Sequence of chain 1.A:
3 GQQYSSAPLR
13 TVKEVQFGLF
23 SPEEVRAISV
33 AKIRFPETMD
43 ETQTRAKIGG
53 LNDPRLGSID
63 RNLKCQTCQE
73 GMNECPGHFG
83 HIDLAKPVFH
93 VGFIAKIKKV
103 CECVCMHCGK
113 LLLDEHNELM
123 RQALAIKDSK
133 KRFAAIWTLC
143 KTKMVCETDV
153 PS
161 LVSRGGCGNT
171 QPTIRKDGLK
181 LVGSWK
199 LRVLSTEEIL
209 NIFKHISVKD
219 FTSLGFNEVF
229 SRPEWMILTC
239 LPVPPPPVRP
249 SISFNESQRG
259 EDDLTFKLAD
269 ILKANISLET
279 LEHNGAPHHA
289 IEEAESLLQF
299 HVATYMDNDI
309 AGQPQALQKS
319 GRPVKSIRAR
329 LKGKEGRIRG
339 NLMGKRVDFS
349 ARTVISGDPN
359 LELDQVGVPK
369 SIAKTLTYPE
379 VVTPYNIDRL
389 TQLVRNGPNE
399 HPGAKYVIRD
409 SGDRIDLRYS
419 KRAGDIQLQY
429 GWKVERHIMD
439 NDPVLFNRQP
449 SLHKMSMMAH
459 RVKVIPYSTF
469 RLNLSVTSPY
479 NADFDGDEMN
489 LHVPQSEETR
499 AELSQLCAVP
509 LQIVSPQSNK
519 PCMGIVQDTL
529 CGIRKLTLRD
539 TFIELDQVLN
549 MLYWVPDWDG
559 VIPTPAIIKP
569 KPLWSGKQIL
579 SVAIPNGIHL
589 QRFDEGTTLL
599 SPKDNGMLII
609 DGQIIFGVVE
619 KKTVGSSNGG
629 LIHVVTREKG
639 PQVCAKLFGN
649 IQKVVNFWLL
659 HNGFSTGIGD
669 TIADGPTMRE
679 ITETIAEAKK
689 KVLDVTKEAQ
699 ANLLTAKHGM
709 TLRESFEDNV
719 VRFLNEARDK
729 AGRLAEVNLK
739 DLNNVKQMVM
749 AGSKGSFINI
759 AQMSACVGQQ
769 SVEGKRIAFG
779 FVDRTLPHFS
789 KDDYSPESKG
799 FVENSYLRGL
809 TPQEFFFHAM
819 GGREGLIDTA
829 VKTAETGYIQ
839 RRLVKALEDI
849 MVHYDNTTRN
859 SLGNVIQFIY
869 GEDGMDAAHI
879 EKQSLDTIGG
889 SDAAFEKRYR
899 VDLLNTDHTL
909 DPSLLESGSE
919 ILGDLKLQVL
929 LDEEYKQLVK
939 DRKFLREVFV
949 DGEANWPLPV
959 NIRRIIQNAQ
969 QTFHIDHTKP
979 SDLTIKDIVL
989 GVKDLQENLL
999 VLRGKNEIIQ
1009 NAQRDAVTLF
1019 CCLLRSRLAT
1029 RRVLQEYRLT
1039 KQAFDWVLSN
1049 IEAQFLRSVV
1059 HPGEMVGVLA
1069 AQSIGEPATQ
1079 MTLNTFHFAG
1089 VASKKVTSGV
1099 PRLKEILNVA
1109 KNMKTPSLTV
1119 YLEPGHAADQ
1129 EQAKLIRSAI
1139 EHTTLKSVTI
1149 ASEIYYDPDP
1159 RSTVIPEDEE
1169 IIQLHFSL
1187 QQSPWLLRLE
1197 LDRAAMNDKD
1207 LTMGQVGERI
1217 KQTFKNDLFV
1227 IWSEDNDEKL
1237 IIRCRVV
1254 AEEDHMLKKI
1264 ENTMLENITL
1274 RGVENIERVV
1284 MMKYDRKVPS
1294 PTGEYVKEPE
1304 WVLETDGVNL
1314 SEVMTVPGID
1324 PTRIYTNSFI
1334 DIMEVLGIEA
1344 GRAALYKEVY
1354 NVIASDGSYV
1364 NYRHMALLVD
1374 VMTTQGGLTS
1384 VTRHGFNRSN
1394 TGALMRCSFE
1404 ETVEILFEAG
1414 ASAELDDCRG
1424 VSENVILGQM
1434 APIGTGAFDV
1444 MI

Binding-site contacts:
Ligand atom OP2 contacts residue LYS332 of chain 1.A at 3.0 Å (salt-bridge).
Ligand atom C4 contacts residue G2 of chain 1.K at 3.5 Å.
Ligand atom N3 contacts residue G5 of chain 1.K at 3.2 Å (h-bond).
Ligand atom OP1 contacts residue ARG337 of chain 1.A at 2.7 Å (salt-bridge).
Ligand atom N2 contacts residue A3 of chain 1.K at 3.5 Å.
Ligand atom C4 contacts residue A1 of chain 1.K at 3.4 Å.
Ligand atom O4' contacts residue ALA832 of chain 1.A at 3.4 Å (h-bond).
Ligand atom OP1 contacts residue ARG1122 of chain 1.B at 2.7 Å (salt-bridge).
Ligand atom N1 contacts residue A3 of chain 1.K at 2.8 Å (h-bond).
Ligand atom C6 contacts residue A3 of chain 1.K at 3.5 Å.
Ligand atom OP2 contacts residue GLU1407 of chain 1.A at 3.0 Å (salt-bridge).
Ligand atom N4 contacts residue A1 of chain 1.K at 3.1 Å (h-bond).
Ligand atom OP2 contacts residue ARG344 of chain 1.A at 2.8 Å (salt-bridge).
Ligand atom C5' contacts residue GLU1407 of chain 1.A at 3.5 Å.
Ligand atom C2 contacts residue G5 of chain 1.K at 3.2 Å.
Ligand atom N3 contacts residue G2 of chain 1.K at 3.4 Å (h-bond).
Ligand atom C2 contacts residue C4 of chain 1.K at 3.1 Å.
Ligand atom OP1 contacts residue GLU1404 of chain 1.A at 3.0 Å (salt-bridge).
Ligand atom OP1 contacts residue LYS332 of chain 1.A at 2.8 Å (salt-bridge).
Ligand atom O6 contacts residue A3 of chain 1.K at 3.1 Å (h-bond).
Ligand atom OP1 contacts residue ARG1129 of chain 1.B at 3.4 Å (salt-bridge).
Ligand atom C1' contacts residue ARG1386 of chain 1.A at 3.4 Å.
Ligand atom OP2 contacts residue ARG337 of chain 1.A at 3.5 Å (salt-bridge).
Ligand atom N4 contacts residue G2 of chain 1.K at 3.5 Å (h-bond).
Ligand atom O2 contacts residue G2 of chain 1.K at 3.4 Å (h-bond).
Ligand atom OP1 contacts residue ARG344 of chain 1.A at 3.1 Å (salt-bridge).
Ligand atom O2 contacts residue A3 of chain 1.K at 3.1 Å.
Ligand atom O4 contacts residue G2 of chain 1.K at 3.2 Å (h-bond).
Ligand atom N3 contacts residue G2 of chain 1.K at 3.5 Å (h-bond).
Ligand atom C5' contacts residue GLN447 of chain 1.A at 3.4 Å.
Ligand atom O3' contacts residue GLU1403 of chain 1.A at 3.1 Å (salt-bridge).
Ligand atom P contacts residue LYS332 of chain 1.A at 3.4 Å.
Ligand atom N3 contacts residue A3 of chain 1.K at 3.4 Å (h-bond).
Ligand atom O2 contacts residue G5 of chain 1.K at 2.7 Å (h-bond).
Ligand atom OP1 contacts residue GLY1121 of chain 1.B at 3.2 Å.
Ligand atom OP2 contacts residue LYS330 of chain 1.A at 2.9 Å (salt-bridge).
Ligand atom N2 contacts residue C4 of chain 1.K at 2.7 Å (h-bond).
Ligand atom N3 contacts residue A1 of chain 1.K at 2.8 Å (h-bond).
Ligand atom N1 contacts residue C4 of chain 1.K at 3.4 Å (h-bond).
Ligand atom O4' contacts residue ARG1386 of chain 1.A at 3.3 Å.

Sequence of chain 1.B:
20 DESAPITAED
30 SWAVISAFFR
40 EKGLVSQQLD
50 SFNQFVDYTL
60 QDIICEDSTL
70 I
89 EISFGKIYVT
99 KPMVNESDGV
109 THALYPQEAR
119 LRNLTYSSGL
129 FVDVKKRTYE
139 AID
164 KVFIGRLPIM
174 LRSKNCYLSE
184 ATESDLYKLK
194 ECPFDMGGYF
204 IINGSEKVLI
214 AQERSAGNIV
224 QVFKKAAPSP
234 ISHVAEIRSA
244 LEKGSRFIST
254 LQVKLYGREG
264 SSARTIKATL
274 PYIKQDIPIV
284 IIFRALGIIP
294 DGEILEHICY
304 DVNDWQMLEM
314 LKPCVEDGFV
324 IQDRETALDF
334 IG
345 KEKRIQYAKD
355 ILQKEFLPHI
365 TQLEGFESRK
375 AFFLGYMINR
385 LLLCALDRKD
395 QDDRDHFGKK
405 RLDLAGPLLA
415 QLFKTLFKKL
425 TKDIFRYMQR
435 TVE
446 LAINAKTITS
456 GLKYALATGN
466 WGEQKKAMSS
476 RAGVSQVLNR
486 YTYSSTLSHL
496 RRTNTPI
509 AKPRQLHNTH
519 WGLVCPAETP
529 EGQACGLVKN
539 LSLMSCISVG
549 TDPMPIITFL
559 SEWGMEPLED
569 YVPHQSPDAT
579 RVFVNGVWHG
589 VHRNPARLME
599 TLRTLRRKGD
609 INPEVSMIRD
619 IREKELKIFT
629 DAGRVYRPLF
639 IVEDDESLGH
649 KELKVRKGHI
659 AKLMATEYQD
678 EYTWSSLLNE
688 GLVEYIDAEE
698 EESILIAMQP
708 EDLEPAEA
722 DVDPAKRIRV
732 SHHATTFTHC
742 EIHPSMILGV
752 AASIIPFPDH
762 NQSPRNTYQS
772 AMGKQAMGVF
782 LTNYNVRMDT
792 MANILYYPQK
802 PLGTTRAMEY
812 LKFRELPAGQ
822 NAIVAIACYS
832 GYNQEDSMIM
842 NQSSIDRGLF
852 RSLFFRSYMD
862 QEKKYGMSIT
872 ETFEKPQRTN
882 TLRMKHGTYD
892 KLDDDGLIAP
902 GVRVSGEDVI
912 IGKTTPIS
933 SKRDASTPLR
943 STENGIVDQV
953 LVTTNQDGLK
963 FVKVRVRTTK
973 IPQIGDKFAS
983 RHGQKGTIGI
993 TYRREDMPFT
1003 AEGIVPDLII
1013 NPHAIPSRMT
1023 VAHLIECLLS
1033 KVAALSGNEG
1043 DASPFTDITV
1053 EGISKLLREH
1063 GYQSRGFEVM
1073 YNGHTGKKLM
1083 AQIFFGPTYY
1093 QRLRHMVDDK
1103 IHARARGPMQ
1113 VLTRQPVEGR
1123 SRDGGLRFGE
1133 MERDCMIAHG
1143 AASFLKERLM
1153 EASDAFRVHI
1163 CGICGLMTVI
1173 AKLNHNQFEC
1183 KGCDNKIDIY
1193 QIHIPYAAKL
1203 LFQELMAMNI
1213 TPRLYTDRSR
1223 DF

A small-molecule ligand and the protein it binds are described below.
Small molecule (SMILES): Cc1cn([C@H]2C[C@H](O[P](=O)(O)OC[C@H]3O[C@@H](n4ccc(N)nc4=O)C[C@@H]3O[P](=O)(O)OC[C@H]3O[C@@H](n4cnc5c(=O)nc(N)[nH]c54)C[C@@H]3O[P](=O)(O)OC[C@H]3O[C@@H](n4cc(C)c(=O)[nH]c4=O)C[C@@H]3O[P](=O)(O)OC[C@H]3O[C@@H](n4ccc(N)nc4=O)C[C@@H]3O)[C@@H](CO[P](=O)(O)O[C@H]3C[C@H](n4cnc5c(N)ncnc54)O[C@@H]3CO[P](=O)(O)O[C@H]3C[C@H](n4cnc5c(=O)nc(N)[nH]c54)O[C@@H]3CO[P](=O)(O)O[C@H]3C[C@H](n4ccc(N)nc4=O)O[C@@H]3COP(=O)=O)O2)c(=O)[nH]c1=O